Binding-site contacts:
Ligand atom NH1 contacts residue CYS1079 of chain 1.B at 2.7 Å (h-bond).
Ligand atom CA contacts residue LYS8 of chain 1.N at 2.2 Å.
Ligand atom O contacts residue LYS8 of chain 1.N at 2.8 Å.
Ligand atom O contacts residue SER163 of chain 1.E at 3.1 Å (h-bond).
Ligand atom C contacts residue LYS8 of chain 1.N at 3.0 Å.
Ligand atom CA contacts residue ARG11 of chain 1.N at 2.9 Å.
Ligand atom NE contacts residue CYS1079 of chain 1.B at 2.9 Å.
Ligand atom CG contacts residue PHE1066 of chain 1.B at 3.0 Å (hydrophobic).
Ligand atom C contacts residue LYS8 of chain 1.N at 2.1 Å.
Ligand atom N contacts residue LYS8 of chain 1.N at 1.3 Å.
Ligand atom CB contacts residue ARG11 of chain 1.N at 2.1 Å.
Ligand atom OE1 contacts residue ARG165 of chain 1.E at 2.9 Å (salt-bridge).
Ligand atom N contacts residue ASP1071 of chain 1.B at 2.4 Å (salt-bridge).
Ligand atom NH2 contacts residue PHE1083 of chain 1.B at 0.5 Å.
Ligand atom CZ contacts residue PHE1066 of chain 1.B at 3.3 Å (hydrophobic).
Ligand atom O contacts residue VAL127 of chain 1.E at 2.5 Å (h-bond).
Ligand atom NE contacts residue PHE1066 of chain 1.B at 2.9 Å.
Ligand atom O contacts residue LYS8 of chain 1.N at 3.0 Å.
Ligand atom N contacts residue ASP1071 of chain 1.B at 1.9 Å (salt-bridge).
Ligand atom C contacts residue ASP1071 of chain 1.B at 1.1 Å.
Ligand atom CA contacts residue LYS8 of chain 1.N at 2.3 Å.
Ligand atom CD contacts residue PHE1083 of chain 1.B at 2.8 Å (hydrophobic).
Ligand atom NH1 contacts residue PHE1083 of chain 1.B at 1.0 Å.
Ligand atom CG contacts residue CYS1079 of chain 1.B at 3.1 Å (hydrophobic).
Ligand atom CB contacts residue LYS8 of chain 1.N at 2.2 Å.
Ligand atom NE contacts residue PHE1083 of chain 1.B at 2.0 Å.
Ligand atom N contacts residue LEU161 of chain 1.E at 3.2 Å (h-bond).
Ligand atom CB contacts residue VAL125 of chain 1.E at 3.3 Å (hydrophobic).
Ligand atom CB contacts residue ASP1071 of chain 1.B at 2.1 Å.
Ligand atom N contacts residue GLY105 of chain 1.E at 2.8 Å (h-bond).
Ligand atom CA contacts residue ASP1071 of chain 1.B at 1.3 Å.
Ligand atom CB contacts residue PHE1066 of chain 1.B at 3.3 Å (hydrophobic).
Ligand atom CZ contacts residue PHE1083 of chain 1.B at 0.8 Å (hydrophobic).
Ligand atom CB contacts residue GLY105 of chain 1.E at 3.1 Å.
Ligand atom O contacts residue ASP1071 of chain 1.B at 1.2 Å (salt-bridge).
Ligand atom CB contacts residue LYS8 of chain 1.N at 2.6 Å.
Ligand atom NE contacts residue THR1097 of chain 1.B at 3.2 Å (h-bond).
Ligand atom CD contacts residue PHE1066 of chain 1.B at 2.3 Å (hydrophobic).
Ligand atom N contacts residue ARG11 of chain 1.N at 3.0 Å (salt-bridge).
Ligand atom NH2 contacts residue PHE1066 of chain 1.B at 3.1 Å.

Sequence of chain 1.B:
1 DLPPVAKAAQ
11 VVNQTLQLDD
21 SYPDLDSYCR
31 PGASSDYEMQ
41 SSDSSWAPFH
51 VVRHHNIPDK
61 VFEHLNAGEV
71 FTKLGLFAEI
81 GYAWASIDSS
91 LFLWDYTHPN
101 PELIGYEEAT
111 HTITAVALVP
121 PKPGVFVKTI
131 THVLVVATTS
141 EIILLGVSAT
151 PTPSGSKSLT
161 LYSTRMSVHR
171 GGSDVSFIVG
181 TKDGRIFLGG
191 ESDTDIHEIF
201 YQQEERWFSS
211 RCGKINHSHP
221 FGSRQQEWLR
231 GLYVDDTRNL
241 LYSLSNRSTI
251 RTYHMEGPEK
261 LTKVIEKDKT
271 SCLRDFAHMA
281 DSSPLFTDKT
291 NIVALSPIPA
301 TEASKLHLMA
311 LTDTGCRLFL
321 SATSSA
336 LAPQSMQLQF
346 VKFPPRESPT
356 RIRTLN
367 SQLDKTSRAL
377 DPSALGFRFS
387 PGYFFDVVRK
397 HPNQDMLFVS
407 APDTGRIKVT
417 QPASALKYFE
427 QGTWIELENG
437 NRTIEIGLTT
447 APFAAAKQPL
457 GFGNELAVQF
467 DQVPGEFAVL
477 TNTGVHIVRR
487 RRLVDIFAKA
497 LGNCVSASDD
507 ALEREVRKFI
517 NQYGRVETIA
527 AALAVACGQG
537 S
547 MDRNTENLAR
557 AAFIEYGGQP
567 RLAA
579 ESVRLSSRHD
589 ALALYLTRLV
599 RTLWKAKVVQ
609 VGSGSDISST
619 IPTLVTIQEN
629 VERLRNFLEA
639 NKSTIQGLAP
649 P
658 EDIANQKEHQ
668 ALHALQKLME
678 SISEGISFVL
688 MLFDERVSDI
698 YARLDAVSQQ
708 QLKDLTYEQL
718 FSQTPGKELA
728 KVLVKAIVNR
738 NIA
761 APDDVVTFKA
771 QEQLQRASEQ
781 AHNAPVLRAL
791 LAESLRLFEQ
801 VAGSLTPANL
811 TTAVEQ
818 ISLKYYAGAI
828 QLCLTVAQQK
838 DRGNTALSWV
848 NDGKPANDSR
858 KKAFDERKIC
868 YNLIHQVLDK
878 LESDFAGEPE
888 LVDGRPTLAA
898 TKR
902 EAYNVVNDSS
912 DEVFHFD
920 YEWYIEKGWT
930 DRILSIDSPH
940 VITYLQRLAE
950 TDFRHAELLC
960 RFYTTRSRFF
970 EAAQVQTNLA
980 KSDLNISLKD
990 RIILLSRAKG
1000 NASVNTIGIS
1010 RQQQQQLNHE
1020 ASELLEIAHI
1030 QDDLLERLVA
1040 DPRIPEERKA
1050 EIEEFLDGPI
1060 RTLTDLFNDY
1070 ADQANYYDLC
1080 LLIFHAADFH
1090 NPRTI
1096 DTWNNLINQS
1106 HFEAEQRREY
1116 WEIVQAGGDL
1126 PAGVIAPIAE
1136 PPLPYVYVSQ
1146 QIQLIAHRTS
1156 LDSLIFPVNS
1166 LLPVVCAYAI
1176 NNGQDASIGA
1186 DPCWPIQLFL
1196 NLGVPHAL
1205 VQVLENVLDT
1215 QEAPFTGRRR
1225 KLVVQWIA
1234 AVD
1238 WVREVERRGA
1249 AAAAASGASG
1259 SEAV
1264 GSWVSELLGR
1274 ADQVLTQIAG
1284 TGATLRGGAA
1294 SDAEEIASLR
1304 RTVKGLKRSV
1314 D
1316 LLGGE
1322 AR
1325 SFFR

Sequence of chain 1.E:
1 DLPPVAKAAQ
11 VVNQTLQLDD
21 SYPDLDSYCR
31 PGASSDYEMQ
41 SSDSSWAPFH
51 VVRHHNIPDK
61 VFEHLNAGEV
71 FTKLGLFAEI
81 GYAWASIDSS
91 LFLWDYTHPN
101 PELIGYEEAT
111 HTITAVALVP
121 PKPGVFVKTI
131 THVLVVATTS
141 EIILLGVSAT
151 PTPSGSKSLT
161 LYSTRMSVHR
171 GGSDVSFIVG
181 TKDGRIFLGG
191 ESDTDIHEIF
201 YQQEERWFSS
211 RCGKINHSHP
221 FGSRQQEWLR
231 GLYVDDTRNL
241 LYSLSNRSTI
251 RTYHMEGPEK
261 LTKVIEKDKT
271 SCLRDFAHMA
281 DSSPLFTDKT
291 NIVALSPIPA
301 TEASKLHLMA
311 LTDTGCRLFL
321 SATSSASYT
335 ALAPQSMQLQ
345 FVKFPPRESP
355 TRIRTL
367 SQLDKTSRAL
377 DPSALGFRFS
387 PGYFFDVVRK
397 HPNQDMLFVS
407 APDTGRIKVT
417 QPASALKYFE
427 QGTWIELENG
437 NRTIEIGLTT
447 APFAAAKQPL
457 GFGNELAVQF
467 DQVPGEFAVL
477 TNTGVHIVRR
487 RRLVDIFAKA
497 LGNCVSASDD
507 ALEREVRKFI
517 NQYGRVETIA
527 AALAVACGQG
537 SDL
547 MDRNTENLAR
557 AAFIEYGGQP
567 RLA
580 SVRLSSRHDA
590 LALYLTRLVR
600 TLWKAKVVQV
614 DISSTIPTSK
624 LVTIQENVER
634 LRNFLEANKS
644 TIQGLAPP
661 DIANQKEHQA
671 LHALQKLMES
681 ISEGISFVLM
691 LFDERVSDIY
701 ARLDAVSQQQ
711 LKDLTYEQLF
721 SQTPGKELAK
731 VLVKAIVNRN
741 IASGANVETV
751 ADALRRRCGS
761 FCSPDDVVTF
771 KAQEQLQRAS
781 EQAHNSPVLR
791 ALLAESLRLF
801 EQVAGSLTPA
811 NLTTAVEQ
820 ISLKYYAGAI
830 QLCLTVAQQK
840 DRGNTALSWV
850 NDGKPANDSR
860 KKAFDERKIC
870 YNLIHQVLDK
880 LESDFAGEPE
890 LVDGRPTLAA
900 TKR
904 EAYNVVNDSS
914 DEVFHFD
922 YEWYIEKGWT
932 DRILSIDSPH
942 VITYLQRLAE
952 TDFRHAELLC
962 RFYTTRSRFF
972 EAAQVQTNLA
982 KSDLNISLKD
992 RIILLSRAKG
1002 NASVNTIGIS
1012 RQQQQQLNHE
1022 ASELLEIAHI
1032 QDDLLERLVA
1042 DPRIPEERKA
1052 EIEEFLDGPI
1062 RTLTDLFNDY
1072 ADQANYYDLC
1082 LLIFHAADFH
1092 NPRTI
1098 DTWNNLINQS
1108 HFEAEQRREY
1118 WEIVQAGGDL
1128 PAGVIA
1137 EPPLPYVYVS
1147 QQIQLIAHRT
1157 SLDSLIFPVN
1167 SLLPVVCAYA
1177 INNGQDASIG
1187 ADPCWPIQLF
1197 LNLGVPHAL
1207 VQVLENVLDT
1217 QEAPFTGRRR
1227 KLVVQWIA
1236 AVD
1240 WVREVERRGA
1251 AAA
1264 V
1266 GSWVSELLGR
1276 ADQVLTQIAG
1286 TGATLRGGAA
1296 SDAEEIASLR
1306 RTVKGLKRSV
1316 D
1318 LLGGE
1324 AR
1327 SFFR

A small-molecule ligand and the protein it binds are described below.
Small molecule (SMILES): CSCC[C@H](NC(=O)[C@@H]1CCCN1C(=O)[C@H](CC(C)C)NC(=O)[C@H](CC(C)C)NC(=O)[C@H](CCCCN)NC(=O)[C@H](C)NC(=O)[C@H](CCCCN)NC(=O)[C@@H](N)CCCN=C(N)N)C(=O)N[C@@H](CCC(=O)O)C(=O)N[C@@H](CCC(=O)O)C(=O)N[C@@H](C)C(=O)N[C@@H](CC(C)C)C(=O)N[C@@H](CC(C)C)C(=O)N1CCC[C@H]1C=O

Sequence of chain 1.N:
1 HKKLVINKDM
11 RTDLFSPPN